Binding-site contacts:
Ligand atom O1 contacts residue TRP21 of chain 1.A at 3.2 Å.
Ligand atom O contacts residue ASP24 of chain 1.A at 3.5 Å (salt-bridge).
Ligand atom C contacts residue ASP24 of chain 1.A at 3.8 Å.
Ligand atom O contacts residue PHE25 of chain 1.A at 3.8 Å.
Ligand atom O1 contacts residue ASN16 of chain 1.A at 3.6 Å (h-bond).
Ligand atom C2 contacts residue HIS15 of chain 1.A at 3.6 Å.
Ligand atom S contacts residue ASP24 of chain 1.A at 3.6 Å (salt-bridge).
Ligand atom O contacts residue HIS9 of chain 1.A at 4.4 Å.
Ligand atom C1 contacts residue HIS20 of chain 1.A at 4.0 Å.
Ligand atom N contacts residue TRP21 of chain 1.A at 3.7 Å.
Ligand atom O1 contacts residue HIS20 of chain 1.A at 3.8 Å.
Ligand atom O1 contacts residue TRP10 of chain 1.A at 3.7 Å.
Ligand atom C5 contacts residue TRP10 of chain 1.A at 4.3 Å (hydrophobic).
Ligand atom C1 contacts residue ASN16 of chain 1.A at 4.1 Å.
Ligand atom C5 contacts residue HIS9 of chain 1.A at 4.1 Å.
Ligand atom N contacts residue HIS20 of chain 1.A at 3.0 Å (h-bond).
Ligand atom C5 contacts residue ASP24 of chain 1.A at 3.8 Å.
Ligand atom C2 contacts residue ASN16 of chain 1.A at 4.3 Å.
Ligand atom N contacts residue LYS23 of chain 1.A at 4.2 Å.
Ligand atom N contacts residue ASP24 of chain 1.A at 2.7 Å (salt-bridge).
Ligand atom C4 contacts residue HIS9 of chain 1.A at 3.8 Å.
Ligand atom C1 contacts residue HIS15 of chain 1.A at 4.0 Å.
Ligand atom S contacts residue TRP21 of chain 1.A at 4.3 Å.
Ligand atom C contacts residue TRP10 of chain 1.A at 4.5 Å (hydrophobic).
Ligand atom O contacts residue TRP10 of chain 1.A at 3.5 Å.
Ligand atom S contacts residue TRP10 of chain 1.A at 4.0 Å.
Ligand atom S contacts residue HIS20 of chain 1.A at 4.0 Å.

Sequence of chain 1.A:
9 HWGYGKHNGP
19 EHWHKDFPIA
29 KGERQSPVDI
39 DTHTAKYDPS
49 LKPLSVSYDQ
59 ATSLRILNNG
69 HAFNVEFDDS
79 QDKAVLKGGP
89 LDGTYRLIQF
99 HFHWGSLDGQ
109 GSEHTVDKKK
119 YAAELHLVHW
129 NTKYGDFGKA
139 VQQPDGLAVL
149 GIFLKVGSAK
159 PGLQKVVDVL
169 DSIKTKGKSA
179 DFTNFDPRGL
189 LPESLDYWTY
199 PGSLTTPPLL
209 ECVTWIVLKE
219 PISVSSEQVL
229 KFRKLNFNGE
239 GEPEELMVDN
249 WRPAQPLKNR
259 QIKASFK

This small molecule binds to this protein.
Small molecule (SMILES): NS(=O)(=O)c1ccc(O)cc1